Binding-site contacts:
Ligand atom O2 contacts residue ARG189 of chain 1.A at 3.9 Å.
Ligand atom C8 contacts residue ARG237 of chain 1.A at 4.3 Å.
Ligand atom C4 contacts residue PRO271 of chain 1.A at 4.2 Å (hydrophobic).
Ligand atom C2 contacts residue SER115 of chain 1.A at 3.9 Å.
Ligand atom O1 contacts residue PRO271 of chain 1.A at 4.4 Å.
Ligand atom C3 contacts residue SER115 of chain 1.A at 3.9 Å.
Ligand atom C2 contacts residue CYS240 of chain 1.A at 1.9 Å (hydrophobic).
Ligand atom C2 contacts residue LEU118 of chain 1.A at 4.5 Å (hydrophobic).
Ligand atom C3 contacts residue CYS240 of chain 1.A at 2.8 Å (hydrophobic).
Ligand atom C8 contacts residue CYS240 of chain 1.A at 4.0 Å (hydrophobic).
Ligand atom C2 contacts residue ARG237 of chain 1.A at 4.2 Å.
Ligand atom N1 contacts residue ARG237 of chain 1.A at 3.5 Å (salt-bridge).
Ligand atom C2 contacts residue THR269 of chain 1.A at 4.3 Å.
Ligand atom C8 contacts residue GLU119 of chain 1.A at 3.1 Å.
Ligand atom N1 contacts residue CYS240 of chain 1.A at 2.9 Å (h-bond).
Ligand atom C4 contacts residue SER115 of chain 1.A at 4.0 Å.
Ligand atom C8 contacts residue SER115 of chain 1.A at 4.2 Å.
Ligand atom C7 contacts residue GLU119 of chain 1.A at 3.2 Å.
Ligand atom C2 contacts residue GLU119 of chain 1.A at 3.7 Å.
Ligand atom O1 contacts residue ARG189 of chain 1.A at 4.2 Å.
Ligand atom C7 contacts residue ARG237 of chain 1.A at 4.0 Å.
Ligand atom C9 contacts residue CYS240 of chain 1.A at 4.0 Å (hydrophobic).
Ligand atom C6 contacts residue GLU119 of chain 1.A at 4.3 Å.
Ligand atom C3 contacts residue THR269 of chain 1.A at 3.2 Å.
Ligand atom C6 contacts residue ARG189 of chain 1.A at 4.2 Å.
Ligand atom C9 contacts residue SER115 of chain 1.A at 3.8 Å.
Ligand atom C5 contacts residue PRO271 of chain 1.A at 4.4 Å (hydrophobic).
Ligand atom N1 contacts residue THR241 of chain 1.A at 4.5 Å.
Ligand atom C4 contacts residue THR269 of chain 1.A at 3.9 Å.
Ligand atom C9 contacts residue GLU119 of chain 1.A at 4.2 Å.
Ligand atom N1 contacts residue GLU119 of chain 1.A at 2.9 Å (salt-bridge).
Ligand atom C9 contacts residue THR269 of chain 1.A at 3.9 Å.
Ligand atom C7 contacts residue ARG189 of chain 1.A at 4.5 Å.
Ligand atom C5 contacts residue ARG189 of chain 1.A at 4.4 Å.

A protein and the small-molecule ligand that binds it are described below.
Small molecule (SMILES): O=C1C=C2NCC=C2C=C1O

Sequence of chain 1.A:
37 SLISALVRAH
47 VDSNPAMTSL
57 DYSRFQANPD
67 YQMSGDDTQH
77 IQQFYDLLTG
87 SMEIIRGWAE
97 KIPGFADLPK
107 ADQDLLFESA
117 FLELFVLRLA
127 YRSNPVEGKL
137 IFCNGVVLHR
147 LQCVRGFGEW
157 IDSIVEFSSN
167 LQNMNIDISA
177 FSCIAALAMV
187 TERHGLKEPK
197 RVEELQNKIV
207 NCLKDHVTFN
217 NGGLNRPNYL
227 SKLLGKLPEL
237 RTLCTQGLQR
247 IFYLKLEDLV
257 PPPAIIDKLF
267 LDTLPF